Binding-site contacts:
Ligand atom C20 contacts residue ALA48 of chain 1.B at 3.7 Å (hydrophobic).
Ligand atom C15 contacts residue GLN52 of chain 1.B at 3.8 Å.
Ligand atom O2 contacts residue ALA48 of chain 1.B at 3.3 Å.
Ligand atom O2 contacts residue LEU103 of chain 1.B at 3.4 Å.
Ligand atom C7 contacts residue CYS209 of chain 1.B at 3.7 Å (hydrophobic).
Ligand atom O1 contacts residue ALA104 of chain 1.B at 3.8 Å.
Ligand atom C3 contacts residue ILE122 of chain 1.B at 3.8 Å (hydrophobic).
Ligand atom C18 contacts residue PHE90 of chain 1.B at 3.6 Å (hydrophobic).
Ligand atom C6 contacts residue CYS209 of chain 1.B at 4.0 Å (hydrophobic).
Ligand atom C15 contacts residue ALA48 of chain 1.B at 4.0 Å (hydrophobic).
Ligand atom C8 contacts residue ILE45 of chain 1.B at 4.0 Å (hydrophobic).
Ligand atom C10 contacts residue ALA49 of chain 1.B at 3.9 Å (hydrophobic).
Ligand atom C20 contacts residue LEU103 of chain 1.B at 3.5 Å (hydrophobic).
Ligand atom C12 contacts residue PHE90 of chain 1.B at 3.7 Å (hydrophobic).
Ligand atom C17 contacts residue HIS212 of chain 1.B at 3.5 Å.
Ligand atom C15 contacts residue PHE90 of chain 1.B at 3.7 Å (hydrophobic).
Ligand atom C13 contacts residue PHE90 of chain 1.B at 3.6 Å (hydrophobic).
Ligand atom C17 contacts residue CYS209 of chain 1.B at 4.0 Å (hydrophobic).
Ligand atom C11 contacts residue ALA49 of chain 1.B at 3.7 Å (hydrophobic).
Ligand atom C11 contacts residue PHE90 of chain 1.B at 3.8 Å (hydrophobic).
Ligand atom O1 contacts residue ARG93 of chain 1.B at 2.5 Å (salt-bridge).
Ligand atom C20 contacts residue PHE90 of chain 1.B at 3.9 Å (hydrophobic).
Ligand atom C20 contacts residue ILE45 of chain 1.B at 3.5 Å (hydrophobic).
Ligand atom C16 contacts residue ILE45 of chain 1.B at 4.0 Å (hydrophobic).
Ligand atom C12 contacts residue ALA49 of chain 1.B at 3.7 Å (hydrophobic).
Ligand atom C14 contacts residue PHE90 of chain 1.B at 3.9 Å (hydrophobic).
Ligand atom C15 contacts residue ALA104 of chain 1.B at 3.6 Å (hydrophobic).
Ligand atom C4 contacts residue ILE45 of chain 1.B at 4.0 Å (hydrophobic).
Ligand atom O2 contacts residue ALA104 of chain 1.B at 2.6 Å (h-bond).
Ligand atom C16 contacts residue CYS46 of chain 1.B at 4.0 Å (hydrophobic).
Ligand atom C4 contacts residue ILE122 of chain 1.B at 4.0 Å (hydrophobic).
Ligand atom C16 contacts residue LEU213 of chain 1.B at 4.0 Å (hydrophobic).
Ligand atom C13 contacts residue ALA49 of chain 1.B at 3.9 Å (hydrophobic).
Ligand atom O1 contacts residue GLN52 of chain 1.B at 3.6 Å.
Ligand atom O2 contacts residue ARG93 of chain 1.B at 2.8 Å (salt-bridge).
Ligand atom C12 contacts residue LEU86 of chain 1.B at 4.0 Å (hydrophobic).
Ligand atom C3 contacts residue VAL119 of chain 1.B at 3.7 Å (hydrophobic).
Ligand atom C18 contacts residue CYS209 of chain 1.B at 4.0 Å (hydrophobic).
Ligand atom O1 contacts residue PHE90 of chain 1.B at 3.4 Å.
Ligand atom C15 contacts residue ARG93 of chain 1.B at 3.0 Å.

The small molecule below binds the protein below.
Small molecule (SMILES): CC1=C(/C=C/C(C)=C\C=C\C(C)=C\C(=O)O)C(C)(C)CCC1

Sequence of chain 1.B:
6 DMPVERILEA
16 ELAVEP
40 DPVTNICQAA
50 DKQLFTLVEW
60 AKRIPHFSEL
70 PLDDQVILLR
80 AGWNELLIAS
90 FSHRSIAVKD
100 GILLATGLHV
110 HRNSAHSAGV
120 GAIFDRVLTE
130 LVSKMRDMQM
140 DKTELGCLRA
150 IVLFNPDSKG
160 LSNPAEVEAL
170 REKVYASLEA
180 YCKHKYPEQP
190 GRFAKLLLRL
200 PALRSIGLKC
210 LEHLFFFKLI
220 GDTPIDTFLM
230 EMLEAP